The small molecule below binds the protein below.
Small molecule (SMILES): COc1cc2c(cc1Nc1nc(Nc3ccsc3C(N)=O)c3cc[nH]c3n1)N(C(=O)CN(C)C)CCC2(C)C

Binding-site contacts:
Ligand atom CBG contacts residue ARG474 of chain 1.A at 3.5 Å.
Ligand atom NAR contacts residue THR265 of chain 1.A at 2.8 Å (h-bond).
Ligand atom CAA contacts residue LEU193 of chain 1.A at 3.8 Å (hydrophobic).
Ligand atom NAS contacts residue MET267 of chain 1.A at 3.0 Å (h-bond).
Ligand atom NAS contacts residue LEU193 of chain 1.A at 3.8 Å.
Ligand atom N1 contacts residue MET267 of chain 1.A at 3.2 Å (h-bond).
Ligand atom CAB contacts residue GLY194 of chain 1.A at 3.9 Å.
Ligand atom CAB contacts residue LEU193 of chain 1.A at 3.6 Å (hydrophobic).
Ligand atom C6 contacts residue ALA214 of chain 1.A at 3.7 Å (hydrophobic).
Ligand atom CBA contacts residue ASN268 of chain 1.A at 3.6 Å.
Ligand atom CAD contacts residue VAL201 of chain 1.A at 3.9 Å (hydrophobic).
Ligand atom CAY contacts residue MET267 of chain 1.A at 3.7 Å (hydrophobic).
Ligand atom C6 contacts residue THR265 of chain 1.A at 3.8 Å.
Ligand atom CAT contacts residue MET267 of chain 1.A at 3.5 Å (hydrophobic).
Ligand atom CBM contacts residue ASP271 of chain 1.A at 3.1 Å.
Ligand atom C6 contacts residue LEU321 of chain 1.A at 3.6 Å (hydrophobic).
Ligand atom C5 contacts residue LEU321 of chain 1.A at 3.6 Å (hydrophobic).
Ligand atom CAX contacts residue LEU193 of chain 1.A at 3.9 Å (hydrophobic).
Ligand atom N contacts residue ASP271 of chain 1.A at 2.6 Å (salt-bridge).
Ligand atom CAQ contacts residue THR265 of chain 1.A at 3.5 Å.
Ligand atom CA contacts residue ASP271 of chain 1.A at 3.3 Å.
Ligand atom OAZ contacts residue MET267 of chain 1.A at 3.4 Å (h-bond).
Ligand atom CBC contacts residue LEU193 of chain 1.A at 3.4 Å (hydrophobic).
Ligand atom SAC contacts residue PHE198 of chain 1.A at 3.6 Å.
Ligand atom CAU contacts residue GLY270 of chain 1.A at 3.6 Å.
Ligand atom NAI contacts residue VAL201 of chain 1.A at 3.8 Å.
Ligand atom NAR contacts residue ALA214 of chain 1.A at 3.6 Å.
Ligand atom CBL contacts residue ASP271 of chain 1.A at 3.6 Å.
Ligand atom CAF contacts residue VAL201 of chain 1.A at 3.9 Å (hydrophobic).
Ligand atom N1 contacts residue LEU321 of chain 1.A at 3.9 Å.
Ligand atom O contacts residue ASP271 of chain 1.A at 3.0 Å (salt-bridge).
Ligand atom CAQ contacts residue MET264 of chain 1.A at 3.8 Å (hydrophobic).
Ligand atom CAT contacts residue LEU193 of chain 1.A at 3.9 Å (hydrophobic).
Ligand atom C contacts residue ASP271 of chain 1.A at 3.6 Å.
Ligand atom C2 contacts residue MET267 of chain 1.A at 3.8 Å (hydrophobic).
Ligand atom CBA contacts residue THR475 of chain 1.A at 3.1 Å.
Ligand atom NAG contacts residue PHE198 of chain 1.A at 3.4 Å.
Ligand atom CAV contacts residue GLY270 of chain 1.A at 3.9 Å.
Ligand atom OAZ contacts residue ASN268 of chain 1.A at 3.7 Å.
Ligand atom O contacts residue GLY270 of chain 1.A at 3.3 Å.

Sequence of chain 1.A:
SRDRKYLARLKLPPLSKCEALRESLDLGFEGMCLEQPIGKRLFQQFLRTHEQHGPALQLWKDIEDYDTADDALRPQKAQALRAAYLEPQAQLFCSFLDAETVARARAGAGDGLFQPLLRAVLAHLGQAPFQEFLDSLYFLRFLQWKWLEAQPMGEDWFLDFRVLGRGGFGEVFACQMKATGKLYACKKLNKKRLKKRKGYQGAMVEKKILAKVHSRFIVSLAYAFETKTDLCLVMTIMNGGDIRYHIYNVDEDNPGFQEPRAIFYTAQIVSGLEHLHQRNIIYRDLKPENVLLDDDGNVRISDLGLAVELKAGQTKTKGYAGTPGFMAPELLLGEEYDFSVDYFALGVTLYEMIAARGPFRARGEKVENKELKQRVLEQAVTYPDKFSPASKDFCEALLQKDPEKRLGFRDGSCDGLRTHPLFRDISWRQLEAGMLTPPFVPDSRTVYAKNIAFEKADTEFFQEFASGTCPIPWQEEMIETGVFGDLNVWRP